Binding-site contacts:
Ligand atom OAL contacts residue ILE114 of chain 1.A at 3.1 Å (h-bond).
Ligand atom CAE contacts residue MN1 of chain 1.B at 2.8 Å.
Ligand atom CAE contacts residue EDO1 of chain 1.E at 3.7 Å.
Ligand atom CAH contacts residue HIS47 of chain 1.A at 3.6 Å.
Ligand atom CAH contacts residue GLU113 of chain 1.A at 3.5 Å.
Ligand atom CAG contacts residue LYS128 of chain 1.A at 3.5 Å.
Ligand atom OAL contacts residue MN1 of chain 1.C at 2.2 Å.
Ligand atom CAI contacts residue MN1 of chain 1.C at 2.8 Å.
Ligand atom OAK contacts residue GLU74 of chain 1.A at 2.8 Å (salt-bridge).
Ligand atom OAJ contacts residue MN1 of chain 1.C at 2.1 Å.
Ligand atom CAE contacts residue EDO1 of chain 1.F at 3.9 Å.
Ligand atom CAI contacts residue LYS128 of chain 1.A at 3.9 Å.
Ligand atom OAK contacts residue MN1 of chain 1.B at 1.9 Å.
Ligand atom OAJ contacts residue GLU113 of chain 1.A at 3.0 Å (salt-bridge).
Ligand atom OAL contacts residue LYS128 of chain 1.A at 3.0 Å (salt-bridge).
Ligand atom CAD contacts residue MN1 of chain 1.B at 3.2 Å.
Ligand atom OAF contacts residue EDO1 of chain 1.E at 3.2 Å (h-bond).
Ligand atom OAK contacts residue EDO1 of chain 1.E at 3.5 Å.
Ligand atom CAA contacts residue GLU192 of chain 1.A at 3.5 Å.
Ligand atom OAL contacts residue HIS47 of chain 1.A at 2.9 Å (h-bond).
Ligand atom CAH contacts residue LYS128 of chain 1.A at 3.2 Å.
Ligand atom CAI contacts residue MN1 of chain 1.B at 3.0 Å.
Ligand atom OAJ contacts residue HIS47 of chain 1.A at 3.1 Å.
Ligand atom OAF contacts residue EDO1 of chain 1.F at 3.9 Å.
Ligand atom CAI contacts residue EDO1 of chain 1.F at 3.8 Å.
Ligand atom CAA contacts residue GLY191 of chain 1.A at 3.7 Å.
Ligand atom CAD contacts residue EDO1 of chain 1.F at 3.4 Å.
Ligand atom CAG contacts residue TYR124 of chain 1.A at 3.8 Å (hydrophobic).
Ligand atom CAI contacts residue GLU113 of chain 1.A at 3.5 Å.
Ligand atom CAB contacts residue EDO1 of chain 1.F at 3.5 Å.
Ligand atom OAL contacts residue GLU113 of chain 1.A at 3.1 Å (salt-bridge).
Ligand atom CAE contacts residue GLU74 of chain 1.A at 3.4 Å.
Ligand atom CAI contacts residue HIS47 of chain 1.A at 3.7 Å.
Ligand atom OAJ contacts residue ASP102 of chain 1.A at 2.8 Å (salt-bridge).
Ligand atom CAH contacts residue MN1 of chain 1.C at 2.8 Å.
Ligand atom CAI contacts residue GLU74 of chain 1.A at 3.8 Å.
Ligand atom OAJ contacts residue MN1 of chain 1.B at 2.0 Å.
Ligand atom NAC contacts residue EDO1 of chain 1.F at 3.2 Å.
Ligand atom CAD contacts residue GLU74 of chain 1.A at 3.9 Å.
Ligand atom OAJ contacts residue GLU74 of chain 1.A at 3.1 Å (salt-bridge).

Sequence of chain 1.A:
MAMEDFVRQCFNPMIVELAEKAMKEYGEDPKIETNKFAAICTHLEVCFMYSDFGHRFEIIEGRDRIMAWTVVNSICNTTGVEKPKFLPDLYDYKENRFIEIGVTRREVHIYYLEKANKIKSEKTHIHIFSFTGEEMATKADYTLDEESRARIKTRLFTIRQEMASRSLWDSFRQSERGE

The small molecule below binds the protein below.
Small molecule (SMILES): Cc1cc(=O)c(O)c(C(=O)O)[nH]1